Binding-site contacts:
Ligand atom CAU contacts residue PHE54 of chain 1.A at 4.0 Å (hydrophobic).
Ligand atom C2 contacts residue PRO83 of chain 1.A at 3.8 Å (hydrophobic).
Ligand atom N1 contacts residue ILE216 of chain 1.A at 4.0 Å.
Ligand atom CAE contacts residue ASP32 of chain 1.A at 3.5 Å.
Ligand atom N3 contacts residue PHE54 of chain 1.A at 3.4 Å.
Ligand atom CAY contacts residue ILE216 of chain 1.A at 4.2 Å (hydrophobic).
Ligand atom CAA contacts residue PHE54 of chain 1.A at 3.7 Å (hydrophobic).
Ligand atom CAC contacts residue ASP217 of chain 1.A at 4.2 Å.
Ligand atom C5 contacts residue ILE216 of chain 1.A at 3.8 Å (hydrophobic).
Ligand atom C2 contacts residue ILE216 of chain 1.A at 3.9 Å (hydrophobic).
Ligand atom CAC contacts residue ILE216 of chain 1.A at 3.8 Å (hydrophobic).
Ligand atom N3 contacts residue ILE216 of chain 1.A at 3.8 Å.
Ligand atom CAA contacts residue LYS56 of chain 1.A at 4.2 Å.
Ligand atom CAI contacts residue ASP32 of chain 1.A at 4.2 Å.
Ligand atom C2 contacts residue ALA101 of chain 1.A at 3.8 Å (hydrophobic).
Ligand atom C6 contacts residue PHE54 of chain 1.A at 3.6 Å (hydrophobic).
Ligand atom N1 contacts residue ILE102 of chain 1.A at 2.7 Å (h-bond).
Ligand atom CAM contacts residue ILE216 of chain 1.A at 4.0 Å (hydrophobic).
Ligand atom NAD contacts residue ILE102 of chain 1.A at 2.8 Å (h-bond).
Ligand atom CAS contacts residue ILE216 of chain 1.A at 3.5 Å (hydrophobic).
Ligand atom C6 contacts residue ILE216 of chain 1.A at 4.0 Å (hydrophobic).
Ligand atom CAI contacts residue ARG43 of chain 1.A at 4.2 Å.
Ligand atom C2 contacts residue ILE102 of chain 1.A at 3.4 Å (hydrophobic).
Ligand atom C5 contacts residue PHE54 of chain 1.A at 3.6 Å (hydrophobic).
Ligand atom N1 contacts residue PHE54 of chain 1.A at 3.7 Å.
Ligand atom CAT contacts residue PHE54 of chain 1.A at 4.1 Å (hydrophobic).
Ligand atom NAP contacts residue ILE216 of chain 1.A at 3.3 Å.
Ligand atom C6 contacts residue ILE102 of chain 1.A at 3.7 Å (hydrophobic).
Ligand atom C4 contacts residue PHE54 of chain 1.A at 3.5 Å (hydrophobic).
Ligand atom N1 contacts residue ALA101 of chain 1.A at 3.6 Å.
Ligand atom C4 contacts residue ILE216 of chain 1.A at 3.8 Å (hydrophobic).
Ligand atom CAK contacts residue PHE54 of chain 1.A at 4.2 Å (hydrophobic).
Ligand atom NAX contacts residue PHE54 of chain 1.A at 4.1 Å.
Ligand atom C2 contacts residue THR100 of chain 1.A at 3.8 Å.
Ligand atom C2 contacts residue PHE54 of chain 1.A at 3.6 Å (hydrophobic).
Ligand atom CAG contacts residue GLY104 of chain 1.A at 4.1 Å.
Ligand atom NAD contacts residue ILE206 of chain 1.A at 4.1 Å.
Ligand atom CAF contacts residue ASP32 of chain 1.A at 3.8 Å.
Ligand atom CAS contacts residue PHE54 of chain 1.A at 4.2 Å (hydrophobic).
Ligand atom NAX contacts residue ILE216 of chain 1.A at 3.5 Å.

The small molecule below binds the protein below.
Small molecule (SMILES): CC(C)(C)n1nc(Cc2cccc3ccccc23)c2c(N)ncnc21

Sequence of chain 1.A:
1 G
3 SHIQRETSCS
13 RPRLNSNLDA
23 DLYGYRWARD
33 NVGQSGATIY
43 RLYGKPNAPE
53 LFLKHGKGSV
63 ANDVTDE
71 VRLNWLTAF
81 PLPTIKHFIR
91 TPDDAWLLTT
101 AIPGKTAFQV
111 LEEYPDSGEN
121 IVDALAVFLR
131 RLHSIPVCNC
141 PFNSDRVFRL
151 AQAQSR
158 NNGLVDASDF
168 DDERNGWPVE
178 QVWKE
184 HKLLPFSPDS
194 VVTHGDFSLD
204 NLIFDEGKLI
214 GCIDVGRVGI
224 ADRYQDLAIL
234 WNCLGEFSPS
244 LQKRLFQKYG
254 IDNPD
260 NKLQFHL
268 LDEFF